A small-molecule ligand and the protein it binds are described below.
Small molecule (SMILES): Nc1ccn([C@@H]2O[C@H](CO[P](=O)(O)O[C@H]3[C@@H](O)[C@H](n4ccc(N)nc4=O)O[C@@H]3CO[P](=O)(O)O[C@H]3[C@@H](O)[C@H](n4ccc(N)nc4=O)O[C@@H]3CO)[C@@H](O)[C@H]2O)c(=O)n1

Sequence of chain 30.C:
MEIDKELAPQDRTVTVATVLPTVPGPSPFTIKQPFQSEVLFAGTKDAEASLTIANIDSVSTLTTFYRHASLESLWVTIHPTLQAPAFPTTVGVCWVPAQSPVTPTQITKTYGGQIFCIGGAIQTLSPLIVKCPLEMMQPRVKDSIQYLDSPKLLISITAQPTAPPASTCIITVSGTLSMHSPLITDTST

Sequence of chain 26.D:
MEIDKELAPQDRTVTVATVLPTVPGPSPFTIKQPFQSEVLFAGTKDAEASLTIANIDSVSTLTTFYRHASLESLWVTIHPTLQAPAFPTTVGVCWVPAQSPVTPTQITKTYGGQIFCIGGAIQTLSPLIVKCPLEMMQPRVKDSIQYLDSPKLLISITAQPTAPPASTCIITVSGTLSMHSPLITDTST

Binding-site contacts:
Ligand atom OP1 contacts residue SER73 of chain 30.C at 3.2 Å (h-bond).
Ligand atom P contacts residue TRP75 of chain 30.C at 4.3 Å.
Ligand atom O2' contacts residue VAL14 of chain 26.D at 4.3 Å.
Ligand atom O3' contacts residue THR13 of chain 26.D at 4.4 Å.
Ligand atom C4' contacts residue ARG12 of chain 26.D at 3.6 Å.
Ligand atom O4' contacts residue ARG12 of chain 26.D at 4.0 Å.
Ligand atom O5' contacts residue LYS131 of chain 30.C at 3.3 Å.
Ligand atom P contacts residue SER73 of chain 30.C at 4.1 Å.
Ligand atom O5' contacts residue ARG12 of chain 26.D at 4.1 Å.
Ligand atom O2' contacts residue THR13 of chain 26.D at 3.8 Å.
Ligand atom OP1 contacts residue TRP75 of chain 30.C at 3.9 Å.
Ligand atom C5' contacts residue LYS131 of chain 30.C at 4.2 Å.
Ligand atom O2' contacts residue ARG12 of chain 26.D at 3.6 Å.
Ligand atom C1' contacts residue ARG12 of chain 26.D at 3.9 Å.
Ligand atom O2' contacts residue TYR111 of chain 26.D at 4.3 Å.
Ligand atom O5' contacts residue TYR111 of chain 26.D at 4.4 Å.
Ligand atom OP1 contacts residue TYR111 of chain 26.D at 3.6 Å (h-bond).
Ligand atom C5' contacts residue ARG12 of chain 26.D at 4.3 Å.
Ligand atom P contacts residue TYR111 of chain 26.D at 4.5 Å.
Ligand atom C2 contacts residue ARG12 of chain 26.D at 4.5 Å.
Ligand atom O2' contacts residue ASP11 of chain 26.D at 3.5 Å.
Ligand atom C4' contacts residue TRP75 of chain 30.C at 4.5 Å (hydrophobic).
Ligand atom O2 contacts residue ARG12 of chain 26.D at 3.6 Å.
Ligand atom O3' contacts residue TRP75 of chain 30.C at 3.6 Å.
Ligand atom OP1 contacts residue THR176 of chain 30.C at 3.4 Å (h-bond).
Ligand atom OP1 contacts residue VAL14 of chain 26.D at 3.4 Å.
Ligand atom OP2 contacts residue SER73 of chain 30.C at 4.0 Å.